Sequence of chain 1.A:
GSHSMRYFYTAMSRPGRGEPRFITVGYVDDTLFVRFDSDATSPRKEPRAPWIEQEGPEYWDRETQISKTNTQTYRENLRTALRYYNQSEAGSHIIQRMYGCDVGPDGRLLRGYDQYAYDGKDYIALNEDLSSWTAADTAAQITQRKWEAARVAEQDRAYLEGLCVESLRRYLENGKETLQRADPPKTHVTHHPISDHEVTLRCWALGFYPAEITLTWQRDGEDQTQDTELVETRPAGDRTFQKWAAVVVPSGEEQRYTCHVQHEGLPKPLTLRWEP

Binding-site contacts:
Ligand atom CD contacts residue TYR99 of chain 1.A at 3.4 Å (hydrophobic).
Ligand atom N contacts residue TYR171 of chain 1.A at 2.5 Å (h-bond).
Ligand atom O contacts residue TYR98 of chain 1.E at 2.6 Å (h-bond).
Ligand atom CB contacts residue ASN77 of chain 1.A at 3.2 Å.
Ligand atom N contacts residue ASN77 of chain 1.A at 3.2 Å (h-bond).
Ligand atom CA contacts residue GLU63 of chain 1.A at 3.4 Å.
Ligand atom O contacts residue TRP147 of chain 1.A at 2.6 Å (h-bond).
Ligand atom OH contacts residue ARG97 of chain 1.A at 3.4 Å (salt-bridge).
Ligand atom CB contacts residue GLU76 of chain 1.A at 3.4 Å.
Ligand atom O contacts residue GLN96 of chain 1.E at 3.1 Å (h-bond).
Ligand atom CD2 contacts residue SER95 of chain 1.D at 3.2 Å.
Ligand atom N contacts residue GLU63 of chain 1.A at 2.8 Å (salt-bridge).
Ligand atom O contacts residue TYR159 of chain 1.A at 2.6 Å (h-bond).
Ligand atom CD contacts residue TYR116 of chain 1.A at 3.4 Å (hydrophobic).
Ligand atom OE2 contacts residue TYR9 of chain 1.A at 2.5 Å (h-bond).
Ligand atom N contacts residue SER167 of chain 1.A at 3.3 Å (h-bond).
Ligand atom CD contacts residue TYR9 of chain 1.A at 3.4 Å (hydrophobic).
Ligand atom NE1 contacts residue GLN155 of chain 1.A at 3.2 Å (h-bond).
Ligand atom CG contacts residue GLU63 of chain 1.A at 3.4 Å.
Ligand atom CD1 contacts residue GLN155 of chain 1.A at 3.3 Å.
Ligand atom OG1 contacts residue TYR98 of chain 1.E at 3.4 Å.
Ligand atom NE1 contacts residue TYR30 of chain 1.D at 3.2 Å (h-bond).
Ligand atom CA contacts residue ASN77 of chain 1.A at 3.3 Å.
Ligand atom NZ contacts residue TRP147 of chain 1.A at 3.1 Å.
Ligand atom CA contacts residue TYR171 of chain 1.A at 3.4 Å (hydrophobic).
Ligand atom O contacts residue TYR84 of chain 1.A at 2.6 Å (h-bond).
Ligand atom OE2 contacts residue TYR99 of chain 1.A at 2.5 Å (h-bond).
Ligand atom O contacts residue LYS146 of chain 1.A at 2.9 Å.
Ligand atom CG contacts residue TYR171 of chain 1.A at 3.4 Å (hydrophobic).
Ligand atom OE1 contacts residue LYS45 of chain 1.A at 2.7 Å (salt-bridge).
Ligand atom OXT contacts residue LYS146 of chain 1.A at 2.5 Å (salt-bridge).
Ligand atom CG contacts residue TYR59 of chain 1.A at 3.3 Å (hydrophobic).
Ligand atom C contacts residue LYS146 of chain 1.A at 3.1 Å.
Ligand atom OE1 contacts residue ARG170 of chain 1.A at 2.8 Å (salt-bridge).
Ligand atom O contacts residue GLN155 of chain 1.A at 3.0 Å (h-bond).
Ligand atom NZ contacts residue TYR116 of chain 1.A at 2.7 Å (h-bond).
Ligand atom CE contacts residue TYR116 of chain 1.A at 3.3 Å (hydrophobic).
Ligand atom OG1 contacts residue GLU76 of chain 1.A at 2.8 Å (salt-bridge).
Ligand atom OE2 contacts residue ARG62 of chain 1.A at 2.6 Å (salt-bridge).
Ligand atom N contacts residue TYR7 of chain 1.A at 3.1 Å (h-bond).

Sequence of chain 1.E:
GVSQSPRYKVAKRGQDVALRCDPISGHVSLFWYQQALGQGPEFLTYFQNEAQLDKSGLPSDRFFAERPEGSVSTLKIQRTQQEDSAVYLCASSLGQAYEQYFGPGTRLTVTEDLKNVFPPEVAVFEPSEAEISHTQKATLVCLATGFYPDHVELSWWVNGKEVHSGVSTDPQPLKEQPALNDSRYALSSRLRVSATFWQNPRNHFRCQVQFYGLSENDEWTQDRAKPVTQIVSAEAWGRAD

A small-molecule ligand and the protein it binds are described below.
Small molecule (SMILES): CC(C)C[C@H](NC(=O)[C@H](Cc1ccc(O)cc1)NC(=O)[C@H](CCC(=O)O)NC(=O)[C@@H](N)CCC(=O)O)C(=O)N[C@@H](CCCCN)C(=O)N[C@@H](C)C(=O)N[C@@H](CC1=c2ccccc2=NC1)C(=O)N[C@H](C(=O)N[C@@H](Cc1ccccc1)C(=O)O)[C@@H](C)O

Sequence of chain 1.D:
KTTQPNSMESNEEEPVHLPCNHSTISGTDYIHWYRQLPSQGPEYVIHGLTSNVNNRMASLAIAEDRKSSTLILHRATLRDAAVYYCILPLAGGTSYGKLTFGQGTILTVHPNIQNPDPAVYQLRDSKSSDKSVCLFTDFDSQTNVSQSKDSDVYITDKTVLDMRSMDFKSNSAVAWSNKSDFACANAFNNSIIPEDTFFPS